The small molecule below binds the protein below.
Small molecule (SMILES): C=C1/C(=C\C=C2/CCC[C@]3(C)[C@@H]([C@H](C)[C@H]4CC[C@@H](C(C)(C)O)O4)CC[C@@H]23)C[C@@H](O)C[C@@H]1O

Sequence of chain 2.A:
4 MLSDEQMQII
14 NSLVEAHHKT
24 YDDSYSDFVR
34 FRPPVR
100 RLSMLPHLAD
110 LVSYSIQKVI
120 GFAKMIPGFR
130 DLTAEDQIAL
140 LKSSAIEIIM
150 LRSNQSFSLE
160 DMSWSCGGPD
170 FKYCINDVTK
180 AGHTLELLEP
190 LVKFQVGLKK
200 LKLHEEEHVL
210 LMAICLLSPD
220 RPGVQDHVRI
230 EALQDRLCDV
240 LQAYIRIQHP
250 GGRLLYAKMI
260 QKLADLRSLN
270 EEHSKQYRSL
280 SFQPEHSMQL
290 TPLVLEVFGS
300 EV

Binding-site contacts:
Ligand atom C8 contacts residue HIS272 of chain 2.A at 4.0 Å.
Ligand atom C26 contacts residue SER114 of chain 2.A at 4.0 Å.
Ligand atom C9 contacts residue HIS272 of chain 2.A at 3.9 Å.
Ligand atom O1 contacts residue HIS272 of chain 2.A at 2.9 Å (h-bond).
Ligand atom C25 contacts residue SER152 of chain 2.A at 4.0 Å.
Ligand atom C13 contacts residue VAL111 of chain 2.A at 4.0 Å (hydrophobic).
Ligand atom C25 contacts residue SER114 of chain 2.A at 3.9 Å.
Ligand atom C8 contacts residue VAL111 of chain 2.A at 3.7 Å (hydrophobic).
Ligand atom C12 contacts residue VAL111 of chain 2.A at 3.7 Å (hydrophobic).
Ligand atom C16 contacts residue TRP163 of chain 2.A at 3.4 Å (hydrophobic).
Ligand atom C13 contacts residue HIS272 of chain 2.A at 3.7 Å.
Ligand atom O1 contacts residue HIS182 of chain 2.A at 2.7 Å (h-bond).
Ligand atom C22 contacts residue CYS165 of chain 2.A at 3.5 Å (hydrophobic).
Ligand atom C11 contacts residue HIS182 of chain 2.A at 3.7 Å.
Ligand atom C23 contacts residue TYR24 of chain 2.A at 3.5 Å (hydrophobic).
Ligand atom O2 contacts residue TYR24 of chain 2.A at 2.9 Å (h-bond).
Ligand atom C13 contacts residue ILE145 of chain 2.A at 3.6 Å (hydrophobic).
Ligand atom C27 contacts residue ILE148 of chain 2.A at 3.6 Å (hydrophobic).
Ligand atom C22 contacts residue SER155 of chain 2.A at 3.4 Å.
Ligand atom C23 contacts residue SER155 of chain 2.A at 3.5 Å.
Ligand atom C19 contacts residue SER152 of chain 2.A at 3.5 Å.
Ligand atom C15 contacts residue TRP163 of chain 2.A at 3.9 Å (hydrophobic).
Ligand atom C14 contacts residue HIS182 of chain 2.A at 3.7 Å.
Ligand atom C26 contacts residue SER152 of chain 2.A at 3.8 Å.
Ligand atom C21 contacts residue SER152 of chain 2.A at 3.6 Å.
Ligand atom O3 contacts residue ARG151 of chain 2.A at 3.0 Å (salt-bridge).
Ligand atom C11 contacts residue LEU104 of chain 2.A at 4.0 Å (hydrophobic).
Ligand atom C20 contacts residue TRP163 of chain 2.A at 3.9 Å (hydrophobic).
Ligand atom O2 contacts residue SER152 of chain 2.A at 3.3 Å.
Ligand atom C12 contacts residue HIS272 of chain 2.A at 3.2 Å.
Ligand atom C7 contacts residue VAL111 of chain 2.A at 3.8 Å (hydrophobic).
Ligand atom C contacts residue VAL111 of chain 2.A at 3.8 Å (hydrophobic).
Ligand atom O contacts residue HIS182 of chain 2.A at 3.6 Å (h-bond).
Ligand atom C20 contacts residue SER152 of chain 2.A at 3.6 Å.
Ligand atom O3 contacts residue SER114 of chain 2.A at 2.9 Å (h-bond).
Ligand atom C18 contacts residue VAL177 of chain 2.A at 3.6 Å (hydrophobic).
Ligand atom O2 contacts residue SER155 of chain 2.A at 2.9 Å (h-bond).
Ligand atom C12 contacts residue PHE297 of chain 2.A at 3.9 Å (hydrophobic).
Ligand atom C9 contacts residue HIS182 of chain 2.A at 3.7 Å.
Ligand atom C27 contacts residue SER114 of chain 2.A at 3.4 Å.